Sequence of chain 1.A:
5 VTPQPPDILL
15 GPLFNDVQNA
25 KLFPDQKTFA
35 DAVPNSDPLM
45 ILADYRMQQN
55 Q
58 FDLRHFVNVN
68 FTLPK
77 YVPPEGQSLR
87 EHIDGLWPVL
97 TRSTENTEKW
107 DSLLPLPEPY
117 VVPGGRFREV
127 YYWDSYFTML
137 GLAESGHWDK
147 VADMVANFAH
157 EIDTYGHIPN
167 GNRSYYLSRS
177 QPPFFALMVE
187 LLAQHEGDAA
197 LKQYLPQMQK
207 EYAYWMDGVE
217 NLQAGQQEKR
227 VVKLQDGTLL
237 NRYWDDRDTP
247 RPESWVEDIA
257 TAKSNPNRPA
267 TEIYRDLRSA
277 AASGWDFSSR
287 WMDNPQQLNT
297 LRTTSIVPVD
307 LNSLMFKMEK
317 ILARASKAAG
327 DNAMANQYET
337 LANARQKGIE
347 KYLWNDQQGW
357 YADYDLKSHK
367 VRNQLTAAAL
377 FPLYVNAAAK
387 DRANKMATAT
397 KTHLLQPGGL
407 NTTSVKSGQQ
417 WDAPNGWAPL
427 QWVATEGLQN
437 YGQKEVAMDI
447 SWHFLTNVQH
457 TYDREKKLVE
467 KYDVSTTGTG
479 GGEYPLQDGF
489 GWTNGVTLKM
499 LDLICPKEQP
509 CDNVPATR

Binding-site contacts:
Ligand atom O1 contacts residue ASP282 of chain 1.A at 3.3 Å (salt-bridge).
Ligand atom C5 contacts residue SO41 of chain 1.G at 3.9 Å.
Ligand atom O4 contacts residue ARG247 of chain 1.A at 2.8 Å (salt-bridge).
Ligand atom O3 contacts residue ALA277 of chain 1.A at 3.5 Å.
Ligand atom O6 contacts residue SO41 of chain 1.G at 2.8 Å (h-bond).
Ligand atom C3 contacts residue ARG175 of chain 1.A at 3.9 Å.
Ligand atom O3 contacts residue ARG175 of chain 1.A at 2.8 Å (salt-bridge).
Ligand atom C4 contacts residue ARG247 of chain 1.A at 4.0 Å.
Ligand atom O2 contacts residue GLN177 of chain 1.A at 3.5 Å (h-bond).
Ligand atom C6 contacts residue GLU249 of chain 1.A at 3.9 Å.
Ligand atom O5 contacts residue PHE123 of chain 1.A at 3.7 Å.
Ligand atom O2 contacts residue TYR127 of chain 1.A at 3.4 Å.
Ligand atom C2 contacts residue TYR172 of chain 1.A at 3.5 Å (hydrophobic).
Ligand atom C6 contacts residue SER250 of chain 1.A at 3.8 Å.
Ligand atom C3 contacts residue ASP282 of chain 1.A at 4.0 Å.
Ligand atom C3 contacts residue ALA277 of chain 1.A at 3.9 Å (hydrophobic).
Ligand atom O2 contacts residue 3CU1 of chain 1.E at 3.8 Å.
Ligand atom C3 contacts residue TYR172 of chain 1.A at 4.0 Å (hydrophobic).
Ligand atom C2 contacts residue 3CU1 of chain 1.E at 3.8 Å.
Ligand atom C1 contacts residue 3CU1 of chain 1.E at 2.5 Å.
Ligand atom C4 contacts residue TYR172 of chain 1.A at 3.8 Å (hydrophobic).
Ligand atom O6 contacts residue ARG122 of chain 1.A at 2.7 Å (salt-bridge).
Ligand atom O1 contacts residue 3CU1 of chain 1.E at 1.5 Å.
Ligand atom O3 contacts residue TYR172 of chain 1.A at 3.3 Å.
Ligand atom C6 contacts residue SO41 of chain 1.G at 3.4 Å.
Ligand atom C5 contacts residue 3CU1 of chain 1.E at 3.7 Å.
Ligand atom C6 contacts residue ARG122 of chain 1.A at 3.7 Å.
Ligand atom O3 contacts residue ASN166 of chain 1.A at 2.6 Å (h-bond).
Ligand atom O4 contacts residue GLU249 of chain 1.A at 2.6 Å (salt-bridge).
Ligand atom C5 contacts residue ASP282 of chain 1.A at 3.6 Å.
Ligand atom O2 contacts residue ASN166 of chain 1.A at 2.9 Å (h-bond).
Ligand atom O5 contacts residue 3CU1 of chain 1.E at 2.9 Å.
Ligand atom C2 contacts residue ASN166 of chain 1.A at 3.9 Å.
Ligand atom C4 contacts residue GLU249 of chain 1.A at 3.3 Å.
Ligand atom O6 contacts residue TYR482 of chain 1.A at 3.6 Å.
Ligand atom C2 contacts residue TYR127 of chain 1.A at 3.6 Å (hydrophobic).
Ligand atom C3 contacts residue ASN166 of chain 1.A at 3.7 Å.
Ligand atom O3 contacts residue GLU249 of chain 1.A at 3.8 Å.
Ligand atom C1 contacts residue TYR127 of chain 1.A at 4.0 Å (hydrophobic).
Ligand atom O4 contacts residue ARG175 of chain 1.A at 3.7 Å.

A small-molecule ligand and the protein it binds are described below.
Small molecule (SMILES): OC[C@H]1O[C@H](O)[C@H](O)[C@@H](O)[C@@H]1O